Binding-site contacts:
Ligand atom C4 contacts residue VAL242 of chain 1.B at 3.7 Å (hydrophobic).
Ligand atom C7 contacts residue ASP219 of chain 1.B at 3.5 Å.
Ligand atom O1 contacts residue SER275 of chain 1.B at 3.0 Å.
Ligand atom N1 contacts residue ASP219 of chain 1.B at 2.9 Å (salt-bridge).
Ligand atom C6 contacts residue SER241 of chain 1.B at 3.8 Å.
Ligand atom C10 contacts residue TYR18 of chain 1.A at 3.8 Å (hydrophobic).
Ligand atom C12 contacts residue PHE193 of chain 1.B at 4.0 Å (hydrophobic).
Ligand atom C7 contacts residue PHE193 of chain 1.B at 3.7 Å (hydrophobic).
Ligand atom C3 contacts residue SER275 of chain 1.B at 3.3 Å.
Ligand atom C6 contacts residue ASP219 of chain 1.B at 3.4 Å.
Ligand atom C2 contacts residue PHE193 of chain 1.B at 3.5 Å (hydrophobic).
Ligand atom C10 contacts residue PHE193 of chain 1.B at 3.8 Å (hydrophobic).
Ligand atom C1 contacts residue ALA244 of chain 1.B at 3.6 Å (hydrophobic).
Ligand atom C12 contacts residue ASP219 of chain 1.B at 3.2 Å.
Ligand atom C8 contacts residue PHE193 of chain 1.B at 3.6 Å (hydrophobic).
Ligand atom C11 contacts residue PHE193 of chain 1.B at 3.6 Å (hydrophobic).
Ligand atom C12 contacts residue TYR18 of chain 1.A at 3.5 Å (hydrophobic).
Ligand atom C8 contacts residue TYR18 of chain 1.A at 3.7 Å (hydrophobic).
Ligand atom C5 contacts residue VAL242 of chain 1.B at 3.6 Å (hydrophobic).
Ligand atom C11 contacts residue ASP16 of chain 1.A at 3.6 Å.
Ligand atom C6 contacts residue HIS191 of chain 1.B at 3.7 Å.
Ligand atom N1 contacts residue PHE193 of chain 1.B at 3.6 Å.
Ligand atom C3 contacts residue ALA244 of chain 1.B at 3.5 Å (hydrophobic).
Ligand atom C3 contacts residue PHE193 of chain 1.B at 4.0 Å (hydrophobic).
Ligand atom C1 contacts residue PHE193 of chain 1.B at 3.7 Å (hydrophobic).
Ligand atom O1 contacts residue ALA244 of chain 1.B at 3.9 Å.
Ligand atom C2 contacts residue TYR18 of chain 1.A at 3.8 Å (hydrophobic).
Ligand atom O2 contacts residue ARG311 of chain 1.B at 3.0 Å (salt-bridge).
Ligand atom C11 contacts residue ARG196 of chain 1.B at 3.5 Å.
Ligand atom O2 contacts residue ALA244 of chain 1.B at 3.7 Å.
Ligand atom C11 contacts residue TYR18 of chain 1.A at 3.8 Å (hydrophobic).
Ligand atom C2 contacts residue ASP219 of chain 1.B at 3.9 Å.
Ligand atom C7 contacts residue TYR18 of chain 1.A at 3.7 Å (hydrophobic).
Ligand atom C9 contacts residue PHE193 of chain 1.B at 3.6 Å (hydrophobic).
Ligand atom C9 contacts residue TYR18 of chain 1.A at 3.6 Å (hydrophobic).
Ligand atom O2 contacts residue PHE193 of chain 1.B at 4.0 Å.
Ligand atom N1 contacts residue TYR18 of chain 1.A at 3.7 Å.
Ligand atom O2 contacts residue SER275 of chain 1.B at 2.7 Å (h-bond).
Ligand atom C5 contacts residue SER241 of chain 1.B at 3.5 Å.
Ligand atom C10 contacts residue ARG196 of chain 1.B at 3.3 Å.

Sequence of chain 1.A:
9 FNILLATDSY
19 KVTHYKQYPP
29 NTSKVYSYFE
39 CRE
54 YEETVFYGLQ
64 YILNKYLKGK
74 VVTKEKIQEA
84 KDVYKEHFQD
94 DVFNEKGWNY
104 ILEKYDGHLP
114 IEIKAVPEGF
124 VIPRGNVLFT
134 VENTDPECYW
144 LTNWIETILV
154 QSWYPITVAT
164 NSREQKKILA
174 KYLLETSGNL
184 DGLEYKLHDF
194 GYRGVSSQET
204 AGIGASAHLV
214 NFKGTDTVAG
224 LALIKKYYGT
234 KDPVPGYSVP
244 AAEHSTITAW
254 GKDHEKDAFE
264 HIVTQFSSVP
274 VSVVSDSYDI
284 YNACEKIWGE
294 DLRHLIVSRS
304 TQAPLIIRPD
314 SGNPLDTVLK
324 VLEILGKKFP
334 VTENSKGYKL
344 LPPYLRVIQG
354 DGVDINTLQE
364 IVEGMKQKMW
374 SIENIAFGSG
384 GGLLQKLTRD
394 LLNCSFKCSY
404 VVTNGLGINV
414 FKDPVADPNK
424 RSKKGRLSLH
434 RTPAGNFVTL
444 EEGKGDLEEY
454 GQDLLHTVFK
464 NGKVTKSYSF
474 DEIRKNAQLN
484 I

This small molecule binds to this protein.
Small molecule (SMILES): O=C1OCCC/C1=C\Nc1ccccc1

Sequence of chain 1.B:
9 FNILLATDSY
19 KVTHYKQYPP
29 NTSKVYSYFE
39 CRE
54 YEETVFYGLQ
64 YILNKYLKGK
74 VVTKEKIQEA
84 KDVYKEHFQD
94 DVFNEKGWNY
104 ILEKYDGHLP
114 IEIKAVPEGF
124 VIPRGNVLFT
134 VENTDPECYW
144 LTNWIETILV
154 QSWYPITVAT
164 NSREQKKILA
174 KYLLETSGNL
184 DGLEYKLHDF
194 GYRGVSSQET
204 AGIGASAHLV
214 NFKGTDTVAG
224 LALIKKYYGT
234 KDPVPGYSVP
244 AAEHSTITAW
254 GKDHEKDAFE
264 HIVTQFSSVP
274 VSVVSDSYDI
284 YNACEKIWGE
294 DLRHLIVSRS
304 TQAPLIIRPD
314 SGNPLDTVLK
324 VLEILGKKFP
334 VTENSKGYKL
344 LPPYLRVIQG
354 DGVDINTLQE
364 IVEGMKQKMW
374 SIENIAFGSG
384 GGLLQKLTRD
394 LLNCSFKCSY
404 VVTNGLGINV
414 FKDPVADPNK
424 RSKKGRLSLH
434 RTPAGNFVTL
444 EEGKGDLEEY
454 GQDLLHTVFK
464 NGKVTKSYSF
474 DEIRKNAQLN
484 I